This protein binds this small molecule.
Small molecule (SMILES): Cc1cc(CCCCCOc2c(Cl)cc(C3=NCCO3)cc2Cl)on1

Sequence of chain 50.A:
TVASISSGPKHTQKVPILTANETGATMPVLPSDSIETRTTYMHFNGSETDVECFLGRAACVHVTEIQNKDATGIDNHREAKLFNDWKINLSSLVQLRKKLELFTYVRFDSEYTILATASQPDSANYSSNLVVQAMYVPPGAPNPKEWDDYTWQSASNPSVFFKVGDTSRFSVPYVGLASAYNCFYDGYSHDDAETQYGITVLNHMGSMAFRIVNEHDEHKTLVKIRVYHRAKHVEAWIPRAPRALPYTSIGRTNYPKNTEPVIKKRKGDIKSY

Binding-site contacts:
Ligand atom C2C contacts residue ILE104 of chain 50.A at 3.9 Å (hydrophobic).
Ligand atom C5B contacts residue MET224 of chain 50.A at 3.8 Å (hydrophobic).
Ligand atom C5C contacts residue TYR152 of chain 50.A at 3.8 Å (hydrophobic).
Ligand atom CL2 contacts residue ILE104 of chain 50.A at 3.4 Å.
Ligand atom CL2 contacts residue MET224 of chain 50.A at 3.2 Å.
Ligand atom C3B contacts residue ALA24 of chain 50.C at 4.0 Å (hydrophobic).
Ligand atom O1 contacts residue LEU106 of chain 50.A at 3.7 Å.
Ligand atom C31 contacts residue TYR197 of chain 50.A at 3.6 Å (hydrophobic).
Ligand atom CL1 contacts residue LEU25 of chain 50.C at 3.5 Å.
Ligand atom C4B contacts residue PHE186 of chain 50.A at 3.6 Å (hydrophobic).
Ligand atom C4B contacts residue TYR152 of chain 50.A at 3.7 Å (hydrophobic).
Ligand atom N2 contacts residue MET221 of chain 50.A at 3.9 Å.
Ligand atom C1C contacts residue LEU106 of chain 50.A at 3.9 Å (hydrophobic).
Ligand atom CL2 contacts residue TYR128 of chain 50.A at 3.4 Å.
Ligand atom C2A contacts residue PHE186 of chain 50.A at 3.6 Å (hydrophobic).
Ligand atom C1C contacts residue TYR128 of chain 50.A at 3.6 Å (hydrophobic).
Ligand atom C4 contacts residue TYR197 of chain 50.A at 3.6 Å (hydrophobic).
Ligand atom O1A contacts residue PHE186 of chain 50.A at 3.4 Å.
Ligand atom C5B contacts residue PHE186 of chain 50.A at 3.8 Å (hydrophobic).
Ligand atom C4A contacts residue ALA150 of chain 50.A at 3.9 Å (hydrophobic).
Ligand atom C4A contacts residue VAL176 of chain 50.A at 3.9 Å (hydrophobic).
Ligand atom C3C contacts residue TYR128 of chain 50.A at 3.8 Å (hydrophobic).
Ligand atom C4C contacts residue VAL191 of chain 50.A at 3.7 Å (hydrophobic).
Ligand atom C2C contacts residue MET221 of chain 50.A at 3.3 Å (hydrophobic).
Ligand atom N3A contacts residue PRO174 of chain 50.A at 3.3 Å (h-bond).
Ligand atom C5 contacts residue LEU106 of chain 50.A at 3.7 Å (hydrophobic).
Ligand atom C5 contacts residue MET221 of chain 50.A at 3.9 Å (hydrophobic).
Ligand atom O1B contacts residue VAL188 of chain 50.A at 3.8 Å.
Ligand atom O1A contacts residue MET224 of chain 50.A at 3.9 Å.
Ligand atom C4A contacts residue PRO174 of chain 50.A at 3.2 Å (hydrophobic).
Ligand atom C3C contacts residue ILE104 of chain 50.A at 3.6 Å (hydrophobic).
Ligand atom O1 contacts residue MET221 of chain 50.A at 3.4 Å (h-bond).
Ligand atom N3A contacts residue ALA24 of chain 50.C at 3.8 Å.
Ligand atom C5A contacts residue ALA150 of chain 50.A at 3.4 Å (hydrophobic).
Ligand atom C5A contacts residue VAL176 of chain 50.A at 3.8 Å (hydrophobic).
Ligand atom C3B contacts residue TYR152 of chain 50.A at 3.9 Å (hydrophobic).
Ligand atom C4A contacts residue SER175 of chain 50.A at 3.6 Å.
Ligand atom N2 contacts residue ASN219 of chain 50.A at 3.5 Å (h-bond).
Ligand atom CL1 contacts residue VAL188 of chain 50.A at 3.7 Å.
Ligand atom C31 contacts residue ASN219 of chain 50.A at 3.7 Å.

Sequence of chain 46.C:
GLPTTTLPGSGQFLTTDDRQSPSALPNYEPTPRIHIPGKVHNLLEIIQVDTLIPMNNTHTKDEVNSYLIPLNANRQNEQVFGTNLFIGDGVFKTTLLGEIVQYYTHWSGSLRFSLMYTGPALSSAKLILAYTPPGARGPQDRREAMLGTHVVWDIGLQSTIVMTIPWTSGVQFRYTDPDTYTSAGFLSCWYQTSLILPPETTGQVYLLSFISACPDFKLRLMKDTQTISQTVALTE

Sequence of chain 50.C:
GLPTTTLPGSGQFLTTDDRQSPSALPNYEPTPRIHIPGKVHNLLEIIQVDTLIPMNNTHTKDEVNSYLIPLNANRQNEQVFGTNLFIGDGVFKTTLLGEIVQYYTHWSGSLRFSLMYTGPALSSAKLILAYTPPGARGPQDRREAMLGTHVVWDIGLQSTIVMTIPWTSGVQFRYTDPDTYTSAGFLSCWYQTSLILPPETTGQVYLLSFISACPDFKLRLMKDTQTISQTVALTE